Binding-site contacts:
Ligand atom C4 contacts residue HIS1120 of chain 1.A at 4.4 Å.
Ligand atom O7 contacts residue HIS1120 of chain 1.A at 3.8 Å.
Ligand atom C3 contacts residue HIS1120 of chain 1.A at 4.0 Å.
Ligand atom C3 contacts residue THR1119 of chain 1.A at 4.0 Å.
Ligand atom C1 contacts residue PHE1122 of chain 1.A at 4.2 Å (hydrophobic).
Ligand atom N2 contacts residue THR1119 of chain 1.A at 3.1 Å (h-bond).
Ligand atom C2 contacts residue ASN1117 of chain 1.A at 2.5 Å.
Ligand atom C3 contacts residue ASN1117 of chain 1.A at 3.9 Å.
Ligand atom C7 contacts residue ASN1117 of chain 1.A at 3.4 Å.
Ligand atom C8 contacts residue ASN1117 of chain 1.A at 3.3 Å.
Ligand atom C8 contacts residue HIS1120 of chain 1.A at 4.1 Å.
Ligand atom C4 contacts residue ASN1117 of chain 1.A at 4.3 Å.
Ligand atom C5 contacts residue PHE1122 of chain 1.A at 4.0 Å (hydrophobic).
Ligand atom C1 contacts residue THR1119 of chain 1.A at 3.9 Å.
Ligand atom C2 contacts residue THR1119 of chain 1.A at 3.9 Å.
Ligand atom C7 contacts residue HIS1120 of chain 1.A at 4.2 Å.
Ligand atom O7 contacts residue ASN1117 of chain 1.A at 3.5 Å (h-bond).
Ligand atom O4 contacts residue HIS1120 of chain 1.A at 4.1 Å.
Ligand atom C8 contacts residue THR1119 of chain 1.A at 4.0 Å.
Ligand atom C5 contacts residue HIS1120 of chain 1.A at 3.9 Å.
Ligand atom O5 contacts residue HIS1120 of chain 1.A at 4.3 Å.
Ligand atom O5 contacts residue ASN1117 of chain 1.A at 2.4 Å (h-bond).
Ligand atom C1 contacts residue HIS1120 of chain 1.A at 4.0 Å.
Ligand atom N2 contacts residue ASN1117 of chain 1.A at 2.9 Å (h-bond).
Ligand atom C1 contacts residue ASN1117 of chain 1.A at 1.5 Å.
Ligand atom O5 contacts residue PHE1122 of chain 1.A at 3.5 Å.
Ligand atom C2 contacts residue HIS1120 of chain 1.A at 4.5 Å.
Ligand atom C6 contacts residue PHE1122 of chain 1.A at 3.9 Å (hydrophobic).
Ligand atom C5 contacts residue ASN1117 of chain 1.A at 3.8 Å.
Ligand atom C7 contacts residue THR1119 of chain 1.A at 4.0 Å.

Sequence of chain 1.A:
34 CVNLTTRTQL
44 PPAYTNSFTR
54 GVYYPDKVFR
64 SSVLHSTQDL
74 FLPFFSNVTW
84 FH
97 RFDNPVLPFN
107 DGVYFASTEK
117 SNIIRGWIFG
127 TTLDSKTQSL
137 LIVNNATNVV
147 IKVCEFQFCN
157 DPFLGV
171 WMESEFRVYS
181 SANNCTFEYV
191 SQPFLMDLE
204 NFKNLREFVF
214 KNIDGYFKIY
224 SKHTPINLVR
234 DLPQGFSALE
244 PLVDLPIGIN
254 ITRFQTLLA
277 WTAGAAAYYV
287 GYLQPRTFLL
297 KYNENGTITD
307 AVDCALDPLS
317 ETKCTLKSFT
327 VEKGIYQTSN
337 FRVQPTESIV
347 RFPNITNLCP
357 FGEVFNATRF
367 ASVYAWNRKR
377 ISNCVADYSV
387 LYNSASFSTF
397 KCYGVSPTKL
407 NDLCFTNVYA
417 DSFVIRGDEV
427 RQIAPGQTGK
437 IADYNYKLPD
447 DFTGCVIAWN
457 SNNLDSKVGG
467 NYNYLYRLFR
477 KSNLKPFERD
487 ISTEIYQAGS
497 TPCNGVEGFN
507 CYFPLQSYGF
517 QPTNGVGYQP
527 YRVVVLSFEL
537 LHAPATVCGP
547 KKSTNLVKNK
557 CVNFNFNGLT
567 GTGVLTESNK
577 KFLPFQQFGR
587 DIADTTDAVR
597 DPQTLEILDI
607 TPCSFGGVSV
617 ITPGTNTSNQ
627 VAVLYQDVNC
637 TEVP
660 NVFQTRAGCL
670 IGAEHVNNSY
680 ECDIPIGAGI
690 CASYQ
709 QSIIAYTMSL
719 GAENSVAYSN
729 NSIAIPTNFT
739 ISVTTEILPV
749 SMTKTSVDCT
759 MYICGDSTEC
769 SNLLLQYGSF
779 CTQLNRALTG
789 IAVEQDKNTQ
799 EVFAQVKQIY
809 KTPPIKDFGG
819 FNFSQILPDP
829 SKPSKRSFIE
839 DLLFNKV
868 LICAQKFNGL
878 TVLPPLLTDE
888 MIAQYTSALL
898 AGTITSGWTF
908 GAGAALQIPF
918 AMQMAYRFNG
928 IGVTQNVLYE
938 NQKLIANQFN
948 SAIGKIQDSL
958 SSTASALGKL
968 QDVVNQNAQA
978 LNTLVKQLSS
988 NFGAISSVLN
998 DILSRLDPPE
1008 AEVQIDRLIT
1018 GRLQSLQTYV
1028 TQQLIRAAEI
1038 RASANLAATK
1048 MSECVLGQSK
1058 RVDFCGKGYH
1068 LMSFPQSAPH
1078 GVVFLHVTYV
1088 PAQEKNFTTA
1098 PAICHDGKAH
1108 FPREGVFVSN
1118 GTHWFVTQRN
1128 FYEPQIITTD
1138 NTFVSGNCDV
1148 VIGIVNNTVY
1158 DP

The small molecule below binds the protein below.
Small molecule (SMILES): CC(=O)N[C@H]1[C@H](O[C@H]2[C@H](O)[C@@H](NC(C)=O)CO[C@@H]2CO)O[C@H](CO)[C@@H](O)[C@@H]1O